Sequence of chain 1.B:
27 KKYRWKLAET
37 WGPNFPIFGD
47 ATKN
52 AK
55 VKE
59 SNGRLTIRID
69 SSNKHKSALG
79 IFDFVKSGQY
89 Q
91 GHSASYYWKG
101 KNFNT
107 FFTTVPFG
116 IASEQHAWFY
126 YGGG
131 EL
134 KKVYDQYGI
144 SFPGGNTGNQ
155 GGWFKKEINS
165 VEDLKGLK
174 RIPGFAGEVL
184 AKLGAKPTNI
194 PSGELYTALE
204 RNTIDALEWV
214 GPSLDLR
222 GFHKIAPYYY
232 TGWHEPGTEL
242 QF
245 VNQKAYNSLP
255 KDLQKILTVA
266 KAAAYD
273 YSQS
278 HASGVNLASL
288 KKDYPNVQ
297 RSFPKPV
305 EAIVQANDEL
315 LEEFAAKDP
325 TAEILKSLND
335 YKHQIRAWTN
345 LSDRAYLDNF

This small molecule binds to this protein.
Small molecule (SMILES): CC(=O)C(=O)O

Binding-site contacts:
Ligand atom O3 contacts residue CA1 of chain 1.G at 2.6 Å.
Ligand atom OXT contacts residue PRO176 of chain 1.B at 4.1 Å.
Ligand atom O contacts residue TRP212 of chain 1.B at 3.2 Å (h-bond).
Ligand atom O3 contacts residue THR239 of chain 1.B at 3.9 Å.
Ligand atom C contacts residue PRO176 of chain 1.B at 4.0 Å (hydrophobic).
Ligand atom CB contacts residue TYR97 of chain 1.B at 3.5 Å (hydrophobic).
Ligand atom O contacts residue PRO176 of chain 1.B at 3.4 Å.
Ligand atom C contacts residue GLU236 of chain 1.B at 4.5 Å.
Ligand atom OXT contacts residue TYR97 of chain 1.B at 2.6 Å (h-bond).
Ligand atom C contacts residue ARG174 of chain 1.B at 3.5 Å.
Ligand atom OXT contacts residue CA1 of chain 1.G at 4.4 Å.
Ligand atom O contacts residue GLU236 of chain 1.B at 3.7 Å.
Ligand atom O3 contacts residue TRP212 of chain 1.B at 3.4 Å (h-bond).
Ligand atom C contacts residue TRP212 of chain 1.B at 3.9 Å (hydrophobic).
Ligand atom O3 contacts residue VAL213 of chain 1.B at 4.4 Å.
Ligand atom C contacts residue TYR96 of chain 1.B at 3.0 Å (hydrophobic).
Ligand atom OXT contacts residue ARG174 of chain 1.B at 2.9 Å (salt-bridge).
Ligand atom O3 contacts residue GLN153 of chain 1.B at 2.9 Å (h-bond).
Ligand atom O3 contacts residue GLU236 of chain 1.B at 3.2 Å (salt-bridge).
Ligand atom O contacts residue TYR96 of chain 1.B at 3.3 Å (h-bond).
Ligand atom CA contacts residue TRP212 of chain 1.B at 3.8 Å (hydrophobic).
Ligand atom OXT contacts residue TRP212 of chain 1.B at 3.7 Å.
Ligand atom CB contacts residue TYR96 of chain 1.B at 3.9 Å (hydrophobic).
Ligand atom CA contacts residue CA1 of chain 1.G at 3.4 Å.
Ligand atom OXT contacts residue TYR96 of chain 1.B at 3.6 Å (h-bond).
Ligand atom O contacts residue GLU211 of chain 1.B at 2.9 Å (salt-bridge).
Ligand atom CA contacts residue GLN153 of chain 1.B at 4.1 Å.
Ligand atom O contacts residue GLN153 of chain 1.B at 4.4 Å.
Ligand atom O contacts residue CA1 of chain 1.G at 2.3 Å.
Ligand atom CB contacts residue LEU241 of chain 1.B at 4.3 Å (hydrophobic).
Ligand atom O3 contacts residue TYR96 of chain 1.B at 3.0 Å (h-bond).
Ligand atom CA contacts residue GLU236 of chain 1.B at 4.2 Å.
Ligand atom CB contacts residue PHE44 of chain 1.B at 3.9 Å (hydrophobic).
Ligand atom CA contacts residue TYR97 of chain 1.B at 4.1 Å (hydrophobic).
Ligand atom CA contacts residue TYR96 of chain 1.B at 3.0 Å (hydrophobic).
Ligand atom O contacts residue ARG174 of chain 1.B at 3.0 Å (salt-bridge).
Ligand atom C contacts residue GLU211 of chain 1.B at 4.2 Å.
Ligand atom C contacts residue TYR97 of chain 1.B at 3.7 Å (hydrophobic).
Ligand atom C contacts residue CA1 of chain 1.G at 3.2 Å.